The protein below binds the small molecule below.
Small molecule (SMILES): CC(C)CCC[C@@H](C)[C@H]1CC[C@H]2[C@@H]3CC=C4C[C@@H](O)CC[C@]4(C)[C@H]3CC[C@]12C

Binding-site contacts:
Ligand atom C4 contacts residue PHE154 of chain 1.A at 3.4 Å (hydrophobic).
Ligand atom C12 contacts residue TRP161 of chain 1.A at 4.0 Å (hydrophobic).
Ligand atom C6 contacts residue ILE157 of chain 1.A at 4.3 Å (hydrophobic).
Ligand atom C7 contacts residue TRP161 of chain 1.A at 4.1 Å (hydrophobic).
Ligand atom C22 contacts residue TRP161 of chain 1.A at 4.2 Å (hydrophobic).
Ligand atom C23 contacts residue LEU118 of chain 1.A at 4.1 Å (hydrophobic).
Ligand atom C14 contacts residue TRP161 of chain 1.A at 4.1 Å (hydrophobic).
Ligand atom C1 contacts residue TRP161 of chain 1.A at 4.3 Å (hydrophobic).
Ligand atom C21 contacts residue LEU83 of chain 1.A at 4.2 Å (hydrophobic).
Ligand atom C11 contacts residue ILE79 of chain 1.A at 4.0 Å (hydrophobic).
Ligand atom C24 contacts residue LEU118 of chain 1.A at 3.5 Å (hydrophobic).
Ligand atom O1 contacts residue MET75 of chain 1.A at 3.5 Å.
Ligand atom C15 contacts residue TRP161 of chain 1.A at 4.3 Å (hydrophobic).
Ligand atom C6 contacts residue PHE154 of chain 1.A at 3.3 Å (hydrophobic).
Ligand atom C7 contacts residue ILE158 of chain 1.A at 4.3 Å (hydrophobic).
Ligand atom C25 contacts residue VAL165 of chain 1.A at 4.4 Å (hydrophobic).
Ligand atom C22 contacts residue PHE119 of chain 1.A at 4.3 Å (hydrophobic).
Ligand atom C2 contacts residue ILE157 of chain 1.A at 4.2 Å (hydrophobic).
Ligand atom C3 contacts residue PHE154 of chain 1.A at 3.9 Å (hydrophobic).
Ligand atom C17 contacts residue TRP161 of chain 1.A at 4.4 Å (hydrophobic).
Ligand atom O1 contacts residue ILE157 of chain 1.A at 3.8 Å.
Ligand atom C23 contacts residue TRP161 of chain 1.A at 3.7 Å (hydrophobic).
Ligand atom C1 contacts residue ILE157 of chain 1.A at 4.4 Å (hydrophobic).
Ligand atom C1 contacts residue SER76 of chain 1.A at 3.3 Å.
Ligand atom C5 contacts residue PHE154 of chain 1.A at 3.8 Å (hydrophobic).
Ligand atom C19 contacts residue ILE79 of chain 1.A at 4.1 Å (hydrophobic).
Ligand atom O1 contacts residue PHE154 of chain 1.A at 3.9 Å.
Ligand atom C12 contacts residue ILE79 of chain 1.A at 4.1 Å (hydrophobic).
Ligand atom C2 contacts residue SER76 of chain 1.A at 3.6 Å.
Ligand atom C1 contacts residue ILE79 of chain 1.A at 4.2 Å (hydrophobic).
Ligand atom C3 contacts residue MET75 of chain 1.A at 4.0 Å (hydrophobic).
Ligand atom C8 contacts residue TRP161 of chain 1.A at 4.4 Å (hydrophobic).
Ligand atom C3 contacts residue SER76 of chain 1.A at 4.3 Å.
Ligand atom C6 contacts residue ILE158 of chain 1.A at 4.3 Å (hydrophobic).
Ligand atom C2 contacts residue MET75 of chain 1.A at 3.4 Å (hydrophobic).
Ligand atom C3 contacts residue ILE157 of chain 1.A at 3.8 Å (hydrophobic).
Ligand atom C5 contacts residue ILE157 of chain 1.A at 4.4 Å (hydrophobic).
Ligand atom C9 contacts residue TRP161 of chain 1.A at 3.9 Å (hydrophobic).
Ligand atom C11 contacts residue TRP161 of chain 1.A at 4.5 Å (hydrophobic).

Sequence of chain 1.A:
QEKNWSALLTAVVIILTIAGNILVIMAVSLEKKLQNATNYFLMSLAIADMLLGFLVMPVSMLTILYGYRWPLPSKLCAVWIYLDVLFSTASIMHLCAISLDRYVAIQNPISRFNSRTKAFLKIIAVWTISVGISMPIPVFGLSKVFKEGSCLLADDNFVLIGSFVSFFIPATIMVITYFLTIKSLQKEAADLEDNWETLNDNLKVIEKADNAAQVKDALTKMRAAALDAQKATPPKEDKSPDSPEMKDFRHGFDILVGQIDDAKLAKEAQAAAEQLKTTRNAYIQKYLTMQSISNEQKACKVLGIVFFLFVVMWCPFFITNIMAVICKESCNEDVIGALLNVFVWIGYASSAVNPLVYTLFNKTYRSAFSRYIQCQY